Sequence of chain 1.E:
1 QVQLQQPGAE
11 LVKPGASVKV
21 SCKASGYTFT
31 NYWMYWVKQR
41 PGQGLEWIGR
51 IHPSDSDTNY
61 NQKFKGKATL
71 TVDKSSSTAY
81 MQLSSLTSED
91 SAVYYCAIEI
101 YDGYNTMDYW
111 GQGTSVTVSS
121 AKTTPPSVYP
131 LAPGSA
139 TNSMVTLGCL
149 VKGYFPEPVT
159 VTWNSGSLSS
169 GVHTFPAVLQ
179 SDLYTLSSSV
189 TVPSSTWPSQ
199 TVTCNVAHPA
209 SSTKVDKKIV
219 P

This protein binds this small molecule.
Small molecule (SMILES): CCC(=O)N(c1ccccc1)C1CCN(CCNC(=O)CCCC(=O)NCC(=O)NCC(=O)NCC(=O)NCC(=O)O)CC1

Binding-site contacts:
Ligand atom N05 contacts residue TYR36 of chain 1.F at 3.4 Å (h-bond).
Ligand atom C03 contacts residue TYR36 of chain 1.F at 3.4 Å (hydrophobic).
Ligand atom C03 contacts residue GLN89 of chain 1.F at 3.6 Å.
Ligand atom C09 contacts residue ILE98 of chain 1.E at 3.2 Å (hydrophobic).
Ligand atom C43 contacts residue GLU99 of chain 1.E at 3.7 Å.
Ligand atom C11 contacts residue TYR36 of chain 1.F at 3.2 Å (hydrophobic).
Ligand atom N18 contacts residue GLU99 of chain 1.E at 2.8 Å (salt-bridge).
Ligand atom C14 contacts residue TYR35 of chain 1.E at 3.7 Å (hydrophobic).
Ligand atom N26 contacts residue TYR49 of chain 1.F at 3.1 Å (h-bond).
Ligand atom C01 contacts residue TRP47 of chain 1.E at 3.5 Å (hydrophobic).
Ligand atom C08 contacts residue ALA97 of chain 1.E at 3.9 Å (hydrophobic).
Ligand atom O20 contacts residue TYR49 of chain 1.F at 3.4 Å.
Ligand atom C08 contacts residue ILE98 of chain 1.E at 3.4 Å (hydrophobic).
Ligand atom C13 contacts residue GLU99 of chain 1.E at 3.7 Å.
Ligand atom C14 contacts residue GLU99 of chain 1.E at 3.3 Å.
Ligand atom C01 contacts residue TYR35 of chain 1.E at 3.6 Å (hydrophobic).
Ligand atom C02 contacts residue TYR36 of chain 1.F at 3.6 Å (hydrophobic).
Ligand atom C44 contacts residue GLU99 of chain 1.E at 3.7 Å.
Ligand atom C24 contacts residue TYR49 of chain 1.F at 3.7 Å (hydrophobic).
Ligand atom C06 contacts residue TYR36 of chain 1.F at 3.7 Å (hydrophobic).
Ligand atom C23 contacts residue TYR49 of chain 1.F at 3.5 Å (hydrophobic).
Ligand atom C10 contacts residue ASP108 of chain 1.E at 3.8 Å.
Ligand atom O04 contacts residue TYR36 of chain 1.F at 3.8 Å.
Ligand atom C44 contacts residue TYR36 of chain 1.F at 3.5 Å (hydrophobic).
Ligand atom O04 contacts residue LEU96 of chain 1.F at 3.3 Å.
Ligand atom N26 contacts residue TYR101 of chain 1.E at 3.8 Å.
Ligand atom C17 contacts residue TYR91 of chain 1.F at 3.8 Å (hydrophobic).
Ligand atom O04 contacts residue GLN89 of chain 1.F at 2.8 Å (h-bond).
Ligand atom C08 contacts residue GLU99 of chain 1.E at 3.7 Å.
Ligand atom C07 contacts residue TYR35 of chain 1.E at 3.4 Å (hydrophobic).
Ligand atom N15 contacts residue GLU99 of chain 1.E at 3.1 Å (salt-bridge).
Ligand atom C09 contacts residue ASP108 of chain 1.E at 3.9 Å.
Ligand atom C13 contacts residue TYR35 of chain 1.E at 3.5 Å (hydrophobic).
Ligand atom C23 contacts residue THR106 of chain 1.E at 3.5 Å.
Ligand atom C21 contacts residue GLU99 of chain 1.E at 3.8 Å.
Ligand atom C16 contacts residue GLU99 of chain 1.E at 3.8 Å.
Ligand atom C17 contacts residue GLU99 of chain 1.E at 3.7 Å.
Ligand atom C19 contacts residue GLU99 of chain 1.E at 3.7 Å.
Ligand atom C43 contacts residue TYR91 of chain 1.F at 3.6 Å (hydrophobic).
Ligand atom C16 contacts residue TYR91 of chain 1.F at 3.5 Å (hydrophobic).

Sequence of chain 1.F:
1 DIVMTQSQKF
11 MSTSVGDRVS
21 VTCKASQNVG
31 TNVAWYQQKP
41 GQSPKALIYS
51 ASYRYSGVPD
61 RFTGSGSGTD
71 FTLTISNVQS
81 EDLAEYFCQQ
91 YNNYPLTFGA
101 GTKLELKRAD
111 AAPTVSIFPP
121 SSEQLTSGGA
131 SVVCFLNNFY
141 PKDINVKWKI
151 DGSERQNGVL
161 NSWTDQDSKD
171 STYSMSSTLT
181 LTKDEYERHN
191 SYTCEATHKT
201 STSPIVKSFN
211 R